Binding-site contacts:
Ligand atom C2 contacts residue PHE70 of chain 1.A at 3.7 Å (hydrophobic).
Ligand atom C6 contacts residue PHE70 of chain 1.A at 4.1 Å (hydrophobic).
Ligand atom O6 contacts residue TYR177 of chain 1.A at 3.5 Å.
Ligand atom C1 contacts residue 7WV1 of chain 1.G at 3.8 Å.
Ligand atom C3 contacts residue TYR180 of chain 1.A at 3.8 Å (hydrophobic).
Ligand atom C1 contacts residue PHE70 of chain 1.A at 4.1 Å (hydrophobic).
Ligand atom C1 contacts residue TYR13 of chain 1.A at 4.1 Å (hydrophobic).
Ligand atom C5 contacts residue BGC1 of chain 1.E at 4.0 Å.
Ligand atom C2 contacts residue TYR13 of chain 1.A at 3.9 Å (hydrophobic).
Ligand atom O4 contacts residue PHE246 of chain 1.A at 4.1 Å.
Ligand atom O3 contacts residue PHE70 of chain 1.A at 3.7 Å.
Ligand atom C3 contacts residue ALA15 of chain 1.A at 4.0 Å (hydrophobic).
Ligand atom O5 contacts residue TYR180 of chain 1.A at 2.2 Å (h-bond).
Ligand atom C5 contacts residue SER273 of chain 1.A at 3.9 Å.
Ligand atom O4 contacts residue MET274 of chain 1.A at 3.6 Å.
Ligand atom C6 contacts residue BGC1 of chain 1.E at 3.5 Å.
Ligand atom O2 contacts residue PRO14 of chain 1.A at 3.4 Å (h-bond).
Ligand atom O6 contacts residue SER273 of chain 1.A at 3.0 Å (h-bond).
Ligand atom C4 contacts residue PHE70 of chain 1.A at 3.7 Å (hydrophobic).
Ligand atom O3 contacts residue PRO14 of chain 1.A at 2.6 Å (h-bond).
Ligand atom O6 contacts residue BGC1 of chain 1.E at 2.8 Å (h-bond).
Ligand atom O2 contacts residue TYR180 of chain 1.A at 3.1 Å (h-bond).
Ligand atom C1 contacts residue TYR180 of chain 1.A at 1.4 Å (hydrophobic).
Ligand atom O6 contacts residue MET274 of chain 1.A at 3.9 Å.
Ligand atom O2 contacts residue TYR13 of chain 1.A at 3.0 Å (h-bond).
Ligand atom O5 contacts residue ILE76 of chain 1.A at 4.0 Å.
Ligand atom O3 contacts residue LEU245 of chain 1.A at 3.9 Å.
Ligand atom O2 contacts residue 7WV1 of chain 1.G at 3.5 Å.
Ligand atom O5 contacts residue PHE70 of chain 1.A at 3.5 Å.
Ligand atom O4 contacts residue LEU245 of chain 1.A at 3.6 Å.
Ligand atom C3 contacts residue PRO14 of chain 1.A at 3.6 Å (hydrophobic).
Ligand atom C2 contacts residue PRO14 of chain 1.A at 4.0 Å (hydrophobic).
Ligand atom C6 contacts residue SER273 of chain 1.A at 3.5 Å.
Ligand atom C1 contacts residue MET274 of chain 1.A at 4.1 Å (hydrophobic).
Ligand atom O2 contacts residue ALA15 of chain 1.A at 3.9 Å.
Ligand atom C5 contacts residue PHE70 of chain 1.A at 4.1 Å (hydrophobic).
Ligand atom O6 contacts residue ILE76 of chain 1.A at 4.0 Å.
Ligand atom O3 contacts residue ALA15 of chain 1.A at 3.8 Å.
Ligand atom C5 contacts residue TYR180 of chain 1.A at 3.5 Å (hydrophobic).
Ligand atom C2 contacts residue TYR180 of chain 1.A at 2.5 Å (hydrophobic).

The small molecule below binds the protein below.
Small molecule (SMILES): OC[C@H]1O[C@@H](O[C@H]2[C@H](O)[C@@H](CO)OC[C@@H]2O)[C@H](O)[C@@H](O)[C@@H]1O

Sequence of chain 1.A:
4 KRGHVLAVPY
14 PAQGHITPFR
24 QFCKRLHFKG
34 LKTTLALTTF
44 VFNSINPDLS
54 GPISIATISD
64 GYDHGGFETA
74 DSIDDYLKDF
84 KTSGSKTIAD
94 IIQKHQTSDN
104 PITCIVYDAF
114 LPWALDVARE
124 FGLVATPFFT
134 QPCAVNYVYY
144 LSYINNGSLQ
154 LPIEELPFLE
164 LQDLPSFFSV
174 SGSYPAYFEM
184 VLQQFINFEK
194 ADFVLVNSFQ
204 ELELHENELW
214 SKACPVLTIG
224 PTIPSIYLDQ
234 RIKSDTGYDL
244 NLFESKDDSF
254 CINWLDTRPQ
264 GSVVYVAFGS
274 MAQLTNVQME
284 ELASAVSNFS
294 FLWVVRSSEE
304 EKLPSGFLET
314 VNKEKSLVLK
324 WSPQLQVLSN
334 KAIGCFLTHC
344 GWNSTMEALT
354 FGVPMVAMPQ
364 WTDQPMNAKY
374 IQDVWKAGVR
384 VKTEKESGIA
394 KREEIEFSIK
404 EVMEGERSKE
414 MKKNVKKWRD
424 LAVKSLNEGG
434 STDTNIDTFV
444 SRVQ